The small molecule below binds the protein below.
Small molecule (SMILES): CC(=O)N[C@@H]1[C@@H](O)[C@H](O)[C@@H](CO)O[C@H]1O

Sequence of chain 1.B:
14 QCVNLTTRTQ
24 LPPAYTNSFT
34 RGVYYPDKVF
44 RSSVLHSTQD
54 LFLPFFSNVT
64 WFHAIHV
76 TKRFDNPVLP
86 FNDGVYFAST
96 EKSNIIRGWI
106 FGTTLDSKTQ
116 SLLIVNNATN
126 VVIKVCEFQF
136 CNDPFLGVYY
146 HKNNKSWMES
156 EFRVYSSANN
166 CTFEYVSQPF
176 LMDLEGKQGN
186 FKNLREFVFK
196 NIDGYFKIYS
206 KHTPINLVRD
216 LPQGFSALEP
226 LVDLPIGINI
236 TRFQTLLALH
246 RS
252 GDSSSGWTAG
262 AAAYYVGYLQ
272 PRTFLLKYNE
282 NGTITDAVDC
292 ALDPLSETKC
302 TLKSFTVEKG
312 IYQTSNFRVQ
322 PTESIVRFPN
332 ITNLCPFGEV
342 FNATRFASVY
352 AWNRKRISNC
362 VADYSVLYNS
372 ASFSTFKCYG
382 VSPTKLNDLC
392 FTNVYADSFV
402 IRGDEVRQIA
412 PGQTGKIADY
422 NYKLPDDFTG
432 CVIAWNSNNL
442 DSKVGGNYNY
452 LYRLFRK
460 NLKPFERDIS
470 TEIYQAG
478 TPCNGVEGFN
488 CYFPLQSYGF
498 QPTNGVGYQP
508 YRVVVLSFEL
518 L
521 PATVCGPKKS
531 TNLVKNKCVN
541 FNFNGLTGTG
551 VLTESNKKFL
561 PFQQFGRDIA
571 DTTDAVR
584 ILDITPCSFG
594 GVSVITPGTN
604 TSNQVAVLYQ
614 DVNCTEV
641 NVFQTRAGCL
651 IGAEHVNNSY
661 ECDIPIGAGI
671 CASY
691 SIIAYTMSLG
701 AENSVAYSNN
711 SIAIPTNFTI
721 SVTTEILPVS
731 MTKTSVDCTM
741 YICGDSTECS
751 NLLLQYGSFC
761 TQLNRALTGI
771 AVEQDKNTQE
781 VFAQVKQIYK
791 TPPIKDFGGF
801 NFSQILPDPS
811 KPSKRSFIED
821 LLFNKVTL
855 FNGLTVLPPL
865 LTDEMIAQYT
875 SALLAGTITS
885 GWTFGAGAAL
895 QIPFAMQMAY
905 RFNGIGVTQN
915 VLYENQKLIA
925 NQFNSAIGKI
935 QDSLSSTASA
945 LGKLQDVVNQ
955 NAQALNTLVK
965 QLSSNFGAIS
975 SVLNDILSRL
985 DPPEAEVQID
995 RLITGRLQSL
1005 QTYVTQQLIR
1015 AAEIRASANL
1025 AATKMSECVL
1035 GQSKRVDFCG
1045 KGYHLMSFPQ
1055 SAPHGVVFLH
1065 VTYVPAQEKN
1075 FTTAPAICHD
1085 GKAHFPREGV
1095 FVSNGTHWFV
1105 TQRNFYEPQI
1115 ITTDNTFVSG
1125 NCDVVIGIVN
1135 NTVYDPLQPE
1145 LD

Binding-site contacts:
Ligand atom C2 contacts residue ASN1074 of chain 1.B at 2.5 Å.
Ligand atom C5 contacts residue ASN1074 of chain 1.B at 3.7 Å.
Ligand atom O7 contacts residue ASN1074 of chain 1.B at 4.3 Å.
Ligand atom C1 contacts residue ASN1074 of chain 1.B at 1.4 Å.
Ligand atom C8 contacts residue THR1076 of chain 1.B at 4.3 Å.
Ligand atom C8 contacts residue PHE1075 of chain 1.B at 4.0 Å (hydrophobic).
Ligand atom C8 contacts residue ASN1074 of chain 1.B at 3.7 Å.
Ligand atom O5 contacts residue ASN1074 of chain 1.B at 2.4 Å (h-bond).
Ligand atom C7 contacts residue ASN1074 of chain 1.B at 3.4 Å.
Ligand atom C7 contacts residue THR1076 of chain 1.B at 4.5 Å.
Ligand atom C8 contacts residue SER1097 of chain 1.B at 4.5 Å.
Ligand atom C3 contacts residue ASN1074 of chain 1.B at 3.8 Å.
Ligand atom O7 contacts residue THR1076 of chain 1.B at 3.8 Å.
Ligand atom N2 contacts residue ASN1074 of chain 1.B at 2.6 Å (h-bond).
Ligand atom C4 contacts residue ASN1074 of chain 1.B at 4.2 Å.